Binding-site contacts:
Ligand atom C3 contacts residue ASN308 of chain 1.B at 3.8 Å.
Ligand atom O7 contacts residue ASN308 of chain 1.B at 4.1 Å.
Ligand atom O7 contacts residue ARG304 of chain 1.B at 4.4 Å.
Ligand atom O7 contacts residue ILE307 of chain 1.B at 4.3 Å.
Ligand atom C1 contacts residue ASN308 of chain 1.B at 1.4 Å.
Ligand atom C2 contacts residue ASN308 of chain 1.B at 2.6 Å.
Ligand atom C4 contacts residue ASN308 of chain 1.B at 4.3 Å.
Ligand atom N2 contacts residue ASN308 of chain 1.B at 2.9 Å (h-bond).
Ligand atom C7 contacts residue ASN308 of chain 1.B at 3.9 Å.
Ligand atom O5 contacts residue ASN308 of chain 1.B at 2.5 Å (h-bond).
Ligand atom C5 contacts residue ASN308 of chain 1.B at 3.7 Å.

Sequence of chain 1.B:
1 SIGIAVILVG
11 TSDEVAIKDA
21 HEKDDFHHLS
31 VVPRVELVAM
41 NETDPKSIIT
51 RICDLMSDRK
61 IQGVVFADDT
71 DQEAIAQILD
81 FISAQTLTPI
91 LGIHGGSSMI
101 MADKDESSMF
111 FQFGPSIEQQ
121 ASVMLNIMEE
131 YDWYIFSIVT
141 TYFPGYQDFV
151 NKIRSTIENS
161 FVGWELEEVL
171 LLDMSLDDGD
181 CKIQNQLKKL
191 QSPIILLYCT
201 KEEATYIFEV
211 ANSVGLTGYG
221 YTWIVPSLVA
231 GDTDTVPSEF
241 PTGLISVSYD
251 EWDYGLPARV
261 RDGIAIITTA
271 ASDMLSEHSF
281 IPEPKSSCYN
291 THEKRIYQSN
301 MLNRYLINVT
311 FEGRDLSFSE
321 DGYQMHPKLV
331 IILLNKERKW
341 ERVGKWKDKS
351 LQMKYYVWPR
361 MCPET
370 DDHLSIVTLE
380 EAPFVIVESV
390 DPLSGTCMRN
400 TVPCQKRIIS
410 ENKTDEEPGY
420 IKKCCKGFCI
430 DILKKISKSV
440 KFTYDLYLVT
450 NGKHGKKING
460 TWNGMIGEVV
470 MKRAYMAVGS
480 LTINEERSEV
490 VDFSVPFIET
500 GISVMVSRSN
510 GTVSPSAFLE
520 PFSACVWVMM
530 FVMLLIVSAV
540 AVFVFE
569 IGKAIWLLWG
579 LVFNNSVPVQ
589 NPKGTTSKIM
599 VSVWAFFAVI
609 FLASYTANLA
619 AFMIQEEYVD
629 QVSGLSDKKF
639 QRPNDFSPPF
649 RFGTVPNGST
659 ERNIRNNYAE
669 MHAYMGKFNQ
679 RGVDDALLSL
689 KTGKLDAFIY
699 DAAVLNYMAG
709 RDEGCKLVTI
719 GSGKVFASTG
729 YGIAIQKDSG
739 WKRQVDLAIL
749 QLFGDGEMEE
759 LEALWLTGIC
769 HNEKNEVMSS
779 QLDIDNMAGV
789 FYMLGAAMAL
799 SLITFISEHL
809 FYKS

This protein binds this small molecule.
Small molecule (SMILES): CC(=O)N[C@@H]1[C@@H](O)[C@H](O)[C@@H](CO)O[C@H]1O